Sequence of chain 1.E:
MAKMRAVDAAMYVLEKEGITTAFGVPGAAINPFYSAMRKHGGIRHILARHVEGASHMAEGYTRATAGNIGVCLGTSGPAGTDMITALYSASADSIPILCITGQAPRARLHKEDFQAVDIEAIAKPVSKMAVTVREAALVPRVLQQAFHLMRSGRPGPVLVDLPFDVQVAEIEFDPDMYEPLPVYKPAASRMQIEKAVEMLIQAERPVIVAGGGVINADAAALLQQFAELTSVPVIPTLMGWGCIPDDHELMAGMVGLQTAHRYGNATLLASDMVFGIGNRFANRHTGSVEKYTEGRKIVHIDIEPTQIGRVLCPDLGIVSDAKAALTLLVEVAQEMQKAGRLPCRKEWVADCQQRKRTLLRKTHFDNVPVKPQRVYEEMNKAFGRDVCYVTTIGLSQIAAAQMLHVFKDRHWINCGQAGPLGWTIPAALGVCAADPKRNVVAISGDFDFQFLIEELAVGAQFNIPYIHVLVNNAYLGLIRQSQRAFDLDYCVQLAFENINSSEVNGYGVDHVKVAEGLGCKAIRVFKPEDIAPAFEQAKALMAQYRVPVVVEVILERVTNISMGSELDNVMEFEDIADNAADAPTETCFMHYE

Binding-site contacts:
Ligand atom C6 contacts residue PHE463 of chain 1.E at 4.2 Å (hydrophobic).
Ligand atom O2 contacts residue PHE463 of chain 1.E at 4.2 Å.
Ligand atom CM2 contacts residue LEU48 of chain 1.E at 4.4 Å (hydrophobic).
Ligand atom C6 contacts residue HIS46 of chain 1.E at 3.1 Å.
Ligand atom C2 contacts residue CYS492 of chain 1.C at 4.1 Å (hydrophobic).
Ligand atom C2 contacts residue PHE463 of chain 1.E at 4.0 Å (hydrophobic).
Ligand atom CM2 contacts residue GLN462 of chain 1.E at 4.5 Å.
Ligand atom C5 contacts residue PHE463 of chain 1.E at 4.5 Å (hydrophobic).
Ligand atom C6 contacts residue CYS492 of chain 1.C at 4.0 Å (hydrophobic).
Ligand atom O2 contacts residue GLN494 of chain 1.C at 3.6 Å.
Ligand atom O2 contacts residue VAL493 of chain 1.C at 4.4 Å.
Ligand atom C5 contacts residue HIS46 of chain 1.E at 4.1 Å.
Ligand atom O2 contacts residue CYS492 of chain 1.C at 3.8 Å.
Ligand atom C1 contacts residue CYS492 of chain 1.C at 3.8 Å (hydrophobic).
Ligand atom C1 contacts residue PHE463 of chain 1.E at 4.0 Å (hydrophobic).
Ligand atom O1 contacts residue CYS492 of chain 1.C at 3.3 Å (h-bond).
Ligand atom O1 contacts residue HIS46 of chain 1.E at 3.2 Å (h-bond).
Ligand atom O2 contacts residue LEU48 of chain 1.E at 4.2 Å.
Ligand atom CM2 contacts residue CYS492 of chain 1.C at 3.5 Å (hydrophobic).
Ligand atom O1 contacts residue PHE463 of chain 1.E at 4.1 Å.
Ligand atom O1 contacts residue LEU48 of chain 1.E at 3.8 Å.
Ligand atom O3 contacts residue GLN462 of chain 1.E at 4.4 Å.
Ligand atom C1 contacts residue HIS46 of chain 1.E at 3.7 Å.
Ligand atom CM2 contacts residue GLN494 of chain 1.C at 3.2 Å.
Ligand atom CM2 contacts residue VAL493 of chain 1.C at 3.4 Å (hydrophobic).
Ligand atom C3 contacts residue PHE463 of chain 1.E at 4.4 Å (hydrophobic).
Ligand atom O2 contacts residue GLN462 of chain 1.E at 4.0 Å.
Ligand atom CM5 contacts residue HIS46 of chain 1.E at 4.4 Å.

Sequence of chain 1.C:
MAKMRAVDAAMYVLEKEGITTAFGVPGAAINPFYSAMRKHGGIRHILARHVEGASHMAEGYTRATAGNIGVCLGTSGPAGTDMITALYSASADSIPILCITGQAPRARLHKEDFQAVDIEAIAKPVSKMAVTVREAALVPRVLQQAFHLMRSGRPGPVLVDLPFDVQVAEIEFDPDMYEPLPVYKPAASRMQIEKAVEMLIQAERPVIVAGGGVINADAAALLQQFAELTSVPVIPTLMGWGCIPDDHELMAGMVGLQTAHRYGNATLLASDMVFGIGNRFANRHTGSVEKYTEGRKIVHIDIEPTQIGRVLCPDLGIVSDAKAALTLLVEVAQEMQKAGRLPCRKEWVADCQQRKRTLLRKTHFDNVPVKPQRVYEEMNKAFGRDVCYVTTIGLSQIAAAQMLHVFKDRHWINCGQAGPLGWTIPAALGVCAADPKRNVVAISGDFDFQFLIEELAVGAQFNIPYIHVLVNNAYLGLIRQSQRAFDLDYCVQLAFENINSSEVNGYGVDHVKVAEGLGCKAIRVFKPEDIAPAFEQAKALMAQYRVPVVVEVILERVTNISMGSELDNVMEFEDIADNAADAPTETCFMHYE

The small molecule below binds the protein below.
Small molecule (SMILES): COC1=C(OC)C(=O)C(C)=CC1=O